Binding-site contacts:
Ligand atom C60 contacts residue HIS228 of chain 1.B at 4.3 Å.
Ligand atom C21 contacts residue TYR201 of chain 1.B at 3.9 Å (hydrophobic).
Ligand atom C30 contacts residue TYR201 of chain 1.B at 4.5 Å (hydrophobic).
Ligand atom C12 contacts residue ALA197 of chain 1.B at 3.7 Å (hydrophobic).
Ligand atom C24 contacts residue HIS228 of chain 1.B at 3.8 Å.
Ligand atom O63 contacts residue HIS228 of chain 1.B at 3.1 Å (h-bond).
Ligand atom O34 contacts residue ALA204 of chain 1.B at 4.1 Å.
Ligand atom C18 contacts residue TYR201 of chain 1.B at 4.2 Å (hydrophobic).
Ligand atom C30 contacts residue HIS228 of chain 1.B at 4.1 Å.
Ligand atom C15 contacts residue LEU231 of chain 1.B at 4.1 Å (hydrophobic).
Ligand atom C18 contacts residue LYS232 of chain 1.B at 4.4 Å.
Ligand atom C18 contacts residue LEU231 of chain 1.B at 4.0 Å (hydrophobic).
Ligand atom C36 contacts residue LYS205 of chain 1.B at 4.4 Å.
Ligand atom C9 contacts residue GLY235 of chain 1.B at 3.7 Å.
Ligand atom C15 contacts residue TYR201 of chain 1.B at 4.3 Å (hydrophobic).
Ligand atom N33 contacts residue HIS228 of chain 1.B at 4.3 Å.
Ligand atom C9 contacts residue ALA197 of chain 1.B at 4.3 Å (hydrophobic).
Ligand atom C1 contacts residue VAL200 of chain 1.B at 3.9 Å (hydrophobic).
Ligand atom C24 contacts residue LEU231 of chain 1.B at 4.4 Å (hydrophobic).
Ligand atom C1 contacts residue ALA197 of chain 1.B at 3.9 Å (hydrophobic).
Ligand atom C9 contacts residue LEU231 of chain 1.B at 3.9 Å (hydrophobic).
Ligand atom C27 contacts residue HIS228 of chain 1.B at 4.0 Å.
Ligand atom C0 contacts residue MET238 of chain 1.B at 3.7 Å (hydrophobic).
Ligand atom C0 contacts residue LEU234 of chain 1.B at 4.4 Å (hydrophobic).
Ligand atom C24 contacts residue ALA204 of chain 1.B at 4.5 Å (hydrophobic).
Ligand atom O63 contacts residue ILE208 of chain 1.B at 3.6 Å.
Ligand atom C12 contacts residue TYR201 of chain 1.B at 4.3 Å (hydrophobic).
Ligand atom O34 contacts residue TYR201 of chain 1.B at 3.8 Å.
Ligand atom O34 contacts residue HIS228 of chain 1.B at 4.4 Å.
Ligand atom C0 contacts residue VAL200 of chain 1.B at 4.4 Å (hydrophobic).

Sequence of chain 1.B:
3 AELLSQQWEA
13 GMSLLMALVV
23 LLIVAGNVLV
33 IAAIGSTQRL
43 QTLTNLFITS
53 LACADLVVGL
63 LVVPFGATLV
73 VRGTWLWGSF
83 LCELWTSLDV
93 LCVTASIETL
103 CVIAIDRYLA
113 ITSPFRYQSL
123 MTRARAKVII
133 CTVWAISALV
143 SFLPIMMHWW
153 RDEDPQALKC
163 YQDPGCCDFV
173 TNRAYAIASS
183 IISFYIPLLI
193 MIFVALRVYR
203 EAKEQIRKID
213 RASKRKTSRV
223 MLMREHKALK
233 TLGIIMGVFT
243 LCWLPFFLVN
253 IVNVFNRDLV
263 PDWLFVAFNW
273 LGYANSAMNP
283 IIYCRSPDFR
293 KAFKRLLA

This small molecule binds to this protein.
Small molecule (SMILES): CCCCCCCCCC(=O)N(CCO)C[C@@H](O)[C@@H](O)[C@@H](O)[C@@H](O)CO